This protein binds this small molecule.
Small molecule (SMILES): CC(=O)N[C@@H]1[C@@H](O)[C@H](O)[C@@H](CO)O[C@H]1O

Sequence of chain 1.D:
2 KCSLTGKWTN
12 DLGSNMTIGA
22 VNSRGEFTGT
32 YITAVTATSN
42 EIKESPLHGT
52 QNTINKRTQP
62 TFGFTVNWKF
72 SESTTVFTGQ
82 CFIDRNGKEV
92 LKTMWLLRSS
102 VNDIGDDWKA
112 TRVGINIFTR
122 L

Binding-site contacts:
Ligand atom C8 contacts residue ALA35 of chain 1.D at 3.8 Å (hydrophobic).
Ligand atom N2 contacts residue ASN16 of chain 1.D at 3.3 Å (h-bond).
Ligand atom C2 contacts residue GLY14 of chain 1.D at 4.0 Å.
Ligand atom C7 contacts residue ILE33 of chain 1.D at 4.1 Å (hydrophobic).
Ligand atom O7 contacts residue ASN16 of chain 1.D at 4.1 Å.
Ligand atom C5 contacts residue ASN16 of chain 1.D at 3.9 Å.
Ligand atom C1 contacts residue GLY14 of chain 1.D at 4.0 Å.
Ligand atom N2 contacts residue GLY14 of chain 1.D at 3.0 Å (h-bond).
Ligand atom O7 contacts residue ILE33 of chain 1.D at 3.6 Å.
Ligand atom C7 contacts residue ASN16 of chain 1.D at 4.0 Å.
Ligand atom O6 contacts residue LEU122 of chain 1.D at 3.9 Å.
Ligand atom C8 contacts residue ILE33 of chain 1.D at 3.9 Å (hydrophobic).
Ligand atom O5 contacts residue LEU122 of chain 1.D at 3.9 Å.
Ligand atom C8 contacts residue GLY14 of chain 1.D at 3.5 Å.
Ligand atom C8 contacts residue THR34 of chain 1.D at 3.9 Å.
Ligand atom O5 contacts residue ASN16 of chain 1.D at 2.5 Å (h-bond).
Ligand atom C2 contacts residue ASN16 of chain 1.D at 2.7 Å.
Ligand atom C1 contacts residue ASN16 of chain 1.D at 1.8 Å.
Ligand atom C1 contacts residue LEU122 of chain 1.D at 4.4 Å (hydrophobic).
Ligand atom C3 contacts residue ASN16 of chain 1.D at 4.1 Å.
Ligand atom C7 contacts residue GLY14 of chain 1.D at 3.6 Å.